Sequence of chain 1.A:
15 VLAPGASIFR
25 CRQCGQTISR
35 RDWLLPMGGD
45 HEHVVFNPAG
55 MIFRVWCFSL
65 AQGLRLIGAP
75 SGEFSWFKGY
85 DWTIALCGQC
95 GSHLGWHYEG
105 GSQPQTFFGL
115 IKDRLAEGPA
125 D

A small-molecule ligand and the protein it binds are described below.
Small molecule (SMILES): O=C1CC[C@H](N2C(=O)c3ccccc3C2=O)C(=O)N1

Binding-site contacts:
Ligand atom O18 contacts residue PHE78 of chain 1.A at 3.5 Å.
Ligand atom C08 contacts residue TRP80 of chain 1.A at 3.8 Å (hydrophobic).
Ligand atom C06 contacts residue TRP100 of chain 1.A at 3.6 Å (hydrophobic).
Ligand atom O18 contacts residue GLU77 of chain 1.A at 3.9 Å.
Ligand atom O05 contacts residue TRP86 of chain 1.A at 3.7 Å.
Ligand atom O01 contacts residue ASN51 of chain 1.A at 3.6 Å.
Ligand atom C13 contacts residue PRO52 of chain 1.A at 4.1 Å (hydrophobic).
Ligand atom O05 contacts residue SER79 of chain 1.A at 3.4 Å.
Ligand atom O16 contacts residue TRP100 of chain 1.A at 3.6 Å.
Ligand atom N03 contacts residue PHE78 of chain 1.A at 3.0 Å (h-bond).
Ligand atom C13 contacts residue ASN51 of chain 1.A at 3.8 Å.
Ligand atom O16 contacts residue ASN51 of chain 1.A at 3.0 Å (h-bond).
Ligand atom C3 contacts residue PRO52 of chain 1.A at 3.9 Å (hydrophobic).
Ligand atom C02 contacts residue TRP80 of chain 1.A at 3.4 Å (hydrophobic).
Ligand atom C14 contacts residue PRO52 of chain 1.A at 3.8 Å (hydrophobic).
Ligand atom C04 contacts residue TRP86 of chain 1.A at 3.7 Å (hydrophobic).
Ligand atom O01 contacts residue PRO52 of chain 1.A at 3.4 Å.
Ligand atom C19 contacts residue PRO52 of chain 1.A at 4.1 Å (hydrophobic).
Ligand atom C02 contacts residue PHE78 of chain 1.A at 3.8 Å (hydrophobic).
Ligand atom N09 contacts residue ASN51 of chain 1.A at 4.0 Å.
Ligand atom C04 contacts residue TYR102 of chain 1.A at 3.5 Å (hydrophobic).
Ligand atom C12 contacts residue ASN51 of chain 1.A at 3.6 Å.
Ligand atom C08 contacts residue TRP100 of chain 1.A at 4.0 Å (hydrophobic).
Ligand atom C07 contacts residue TRP100 of chain 1.A at 3.3 Å (hydrophobic).
Ligand atom C04 contacts residue TRP80 of chain 1.A at 3.4 Å (hydrophobic).
Ligand atom O05 contacts residue TYR102 of chain 1.A at 2.9 Å (h-bond).
Ligand atom O01 contacts residue TRP80 of chain 1.A at 3.7 Å.
Ligand atom C06 contacts residue TYR102 of chain 1.A at 3.5 Å (hydrophobic).
Ligand atom C06 contacts residue TRP80 of chain 1.A at 3.7 Å (hydrophobic).
Ligand atom C3 contacts residue TRP86 of chain 1.A at 3.9 Å (hydrophobic).
Ligand atom O18 contacts residue TRP86 of chain 1.A at 3.3 Å.
Ligand atom N03 contacts residue TRP80 of chain 1.A at 3.3 Å.
Ligand atom C07 contacts residue TRP86 of chain 1.A at 3.3 Å (hydrophobic).
Ligand atom C04 contacts residue PHE78 of chain 1.A at 3.7 Å (hydrophobic).
Ligand atom C04 contacts residue SER79 of chain 1.A at 4.1 Å.
Ligand atom C4 contacts residue ASN51 of chain 1.A at 3.4 Å.
Ligand atom O01 contacts residue PHE78 of chain 1.A at 3.5 Å.
Ligand atom C06 contacts residue TRP86 of chain 1.A at 3.6 Å (hydrophobic).
Ligand atom O05 contacts residue TRP80 of chain 1.A at 3.0 Å (h-bond).
Ligand atom O05 contacts residue PHE78 of chain 1.A at 3.7 Å.